Sequence of chain 1.B:
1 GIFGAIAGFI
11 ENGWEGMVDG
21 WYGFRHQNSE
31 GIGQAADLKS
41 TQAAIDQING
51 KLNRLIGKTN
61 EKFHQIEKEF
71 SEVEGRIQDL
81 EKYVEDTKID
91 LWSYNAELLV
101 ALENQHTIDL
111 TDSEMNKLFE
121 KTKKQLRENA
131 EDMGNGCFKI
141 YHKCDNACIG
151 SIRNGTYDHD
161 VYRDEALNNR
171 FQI

Binding-site contacts:
Ligand atom C1 contacts residue ASN30 of chain 1.A at 1.5 Å.
Ligand atom C4 contacts residue ASN30 of chain 1.A at 4.3 Å.
Ligand atom C5 contacts residue THR310 of chain 1.A at 4.2 Å.
Ligand atom C7 contacts residue THR32 of chain 1.A at 4.2 Å.
Ligand atom O4 contacts residue ILE56 of chain 1.B at 4.0 Å.
Ligand atom C1 contacts residue THR310 of chain 1.A at 3.6 Å.
Ligand atom C7 contacts residue ASN30 of chain 1.A at 3.5 Å.
Ligand atom O3 contacts residue ASP283 of chain 1.A at 4.1 Å.
Ligand atom O7 contacts residue ASN30 of chain 1.A at 3.7 Å.
Ligand atom O5 contacts residue THR310 of chain 1.A at 3.0 Å (h-bond).
Ligand atom C2 contacts residue ASN30 of chain 1.A at 2.5 Å.
Ligand atom O6 contacts residue LEU52 of chain 1.B at 3.4 Å.
Ligand atom O7 contacts residue THR32 of chain 1.A at 4.2 Å.
Ligand atom O6 contacts residue THR310 of chain 1.A at 3.9 Å.
Ligand atom C6 contacts residue ILE56 of chain 1.B at 3.8 Å (hydrophobic).
Ligand atom O5 contacts residue ASN30 of chain 1.A at 2.3 Å (h-bond).
Ligand atom C6 contacts residue ASP283 of chain 1.A at 4.4 Å.
Ligand atom C3 contacts residue ASN30 of chain 1.A at 3.8 Å.
Ligand atom C6 contacts residue LEU52 of chain 1.B at 3.9 Å (hydrophobic).
Ligand atom C8 contacts residue THR32 of chain 1.A at 3.3 Å.
Ligand atom O4 contacts residue ASP283 of chain 1.A at 4.1 Å.
Ligand atom C6 contacts residue THR310 of chain 1.A at 4.0 Å.
Ligand atom C4 contacts residue ASP283 of chain 1.A at 3.9 Å.
Ligand atom N2 contacts residue ASN30 of chain 1.A at 2.9 Å (h-bond).
Ligand atom C5 contacts residue ASN30 of chain 1.A at 3.7 Å.

Sequence of chain 1.A:
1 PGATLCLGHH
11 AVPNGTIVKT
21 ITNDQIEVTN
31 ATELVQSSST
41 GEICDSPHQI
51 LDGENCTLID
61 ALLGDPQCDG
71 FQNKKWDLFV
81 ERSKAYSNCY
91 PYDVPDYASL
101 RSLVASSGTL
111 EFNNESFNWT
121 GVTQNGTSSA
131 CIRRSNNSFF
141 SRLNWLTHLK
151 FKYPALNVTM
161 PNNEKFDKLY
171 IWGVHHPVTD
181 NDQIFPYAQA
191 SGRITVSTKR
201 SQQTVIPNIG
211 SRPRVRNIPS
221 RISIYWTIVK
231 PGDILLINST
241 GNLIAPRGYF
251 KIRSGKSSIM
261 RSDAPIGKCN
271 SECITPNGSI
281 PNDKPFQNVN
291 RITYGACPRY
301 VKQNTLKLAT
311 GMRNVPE

The small molecule below binds the protein below.
Small molecule (SMILES): CC(=O)N[C@H]1[C@H](O[C@H]2[C@H](O)[C@@H](NC(C)=O)CO[C@@H]2CO)O[C@H](CO)[C@@H](O[C@@H]2O[C@H](CO[C@H]3O[C@H](CO)[C@@H](O)[C@H](O)[C@@H]3O)[C@@H](O)[C@H](O[C@H]3O[C@H](CO)[C@@H](O)[C@H](O)[C@@H]3O)[C@@H]2O)[C@@H]1O